Binding-site contacts:
Ligand atom N1 contacts residue ALA44 of chain 1.C at 3.5 Å.
Ligand atom N1 contacts residue GLU97 of chain 1.C at 3.5 Å (salt-bridge).
Ligand atom C2 contacts residue PHE96 of chain 1.C at 3.7 Å (hydrophobic).
Ligand atom N2 contacts residue LEU98 of chain 1.C at 3.8 Å.
Ligand atom C2 contacts residue LYS46 of chain 1.C at 4.0 Å.
Ligand atom N4 contacts residue VAL30 of chain 1.C at 4.0 Å.
Ligand atom C7 contacts residue LEU22 of chain 1.C at 3.8 Å (hydrophobic).
Ligand atom C2 contacts residue VAL179 of chain 1.C at 3.8 Å (hydrophobic).
Ligand atom C7 contacts residue ALA44 of chain 1.C at 4.1 Å (hydrophobic).
Ligand atom N contacts residue LYS46 of chain 1.C at 2.9 Å (salt-bridge).
Ligand atom N1 contacts residue LEU98 of chain 1.C at 3.8 Å.
Ligand atom C4 contacts residue VAL179 of chain 1.C at 4.1 Å (hydrophobic).
Ligand atom N2 contacts residue GLY100 of chain 1.C at 3.6 Å.
Ligand atom C4 contacts residue PHE96 of chain 1.C at 3.9 Å (hydrophobic).
Ligand atom N3 contacts residue LEU22 of chain 1.C at 4.0 Å.
Ligand atom C7 contacts residue LEU99 of chain 1.C at 3.7 Å (hydrophobic).
Ligand atom C10 contacts residue VAL30 of chain 1.C at 4.1 Å (hydrophobic).
Ligand atom C6 contacts residue GLU97 of chain 1.C at 3.2 Å.
Ligand atom N3 contacts residue LEU150 of chain 1.C at 3.4 Å.
Ligand atom C1 contacts residue LYS46 of chain 1.C at 3.4 Å.
Ligand atom C1 contacts residue VAL179 of chain 1.C at 4.0 Å (hydrophobic).
Ligand atom C1 contacts residue ASP180 of chain 1.C at 4.1 Å.
Ligand atom N2 contacts residue LEU22 of chain 1.C at 3.7 Å.
Ligand atom C5 contacts residue ALA44 of chain 1.C at 3.9 Å (hydrophobic).
Ligand atom C8 contacts residue LEU150 of chain 1.C at 3.6 Å (hydrophobic).
Ligand atom N2 contacts residue LEU99 of chain 1.C at 3.0 Å (h-bond).
Ligand atom C contacts residue VAL179 of chain 1.C at 3.9 Å (hydrophobic).
Ligand atom C7 contacts residue LEU150 of chain 1.C at 3.7 Å (hydrophobic).
Ligand atom C contacts residue VAL30 of chain 1.C at 3.9 Å (hydrophobic).
Ligand atom C6 contacts residue LEU99 of chain 1.C at 3.8 Å (hydrophobic).
Ligand atom C8 contacts residue VAL30 of chain 1.C at 4.0 Å (hydrophobic).
Ligand atom C10 contacts residue VAL179 of chain 1.C at 4.1 Å (hydrophobic).
Ligand atom C3 contacts residue VAL179 of chain 1.C at 4.0 Å (hydrophobic).
Ligand atom N contacts residue VAL179 of chain 1.C at 4.0 Å.
Ligand atom N2 contacts residue LEU150 of chain 1.C at 4.0 Å.
Ligand atom N1 contacts residue LEU99 of chain 1.C at 2.9 Å (h-bond).
Ligand atom N contacts residue ASP180 of chain 1.C at 3.8 Å.
Ligand atom C6 contacts residue ALA44 of chain 1.C at 3.4 Å (hydrophobic).
Ligand atom C9 contacts residue LEU150 of chain 1.C at 4.0 Å (hydrophobic).
Ligand atom C9 contacts residue VAL30 of chain 1.C at 3.8 Å (hydrophobic).

Sequence of chain 1.C:
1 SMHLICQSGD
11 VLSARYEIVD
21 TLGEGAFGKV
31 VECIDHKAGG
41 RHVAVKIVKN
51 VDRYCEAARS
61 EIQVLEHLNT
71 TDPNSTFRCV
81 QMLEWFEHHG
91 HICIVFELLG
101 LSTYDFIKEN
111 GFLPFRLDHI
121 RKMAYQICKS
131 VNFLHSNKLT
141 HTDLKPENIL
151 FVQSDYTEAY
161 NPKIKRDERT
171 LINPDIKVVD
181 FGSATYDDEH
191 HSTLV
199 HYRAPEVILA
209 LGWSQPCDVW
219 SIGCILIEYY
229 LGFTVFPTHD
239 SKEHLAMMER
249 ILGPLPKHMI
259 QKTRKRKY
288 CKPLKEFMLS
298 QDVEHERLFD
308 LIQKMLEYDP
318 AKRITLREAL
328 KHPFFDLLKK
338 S

The small molecule below binds the protein below.
Small molecule (SMILES): Nc1ncc2cc3cnccc3c(N)c2n1